Sequence of chain 1.B:
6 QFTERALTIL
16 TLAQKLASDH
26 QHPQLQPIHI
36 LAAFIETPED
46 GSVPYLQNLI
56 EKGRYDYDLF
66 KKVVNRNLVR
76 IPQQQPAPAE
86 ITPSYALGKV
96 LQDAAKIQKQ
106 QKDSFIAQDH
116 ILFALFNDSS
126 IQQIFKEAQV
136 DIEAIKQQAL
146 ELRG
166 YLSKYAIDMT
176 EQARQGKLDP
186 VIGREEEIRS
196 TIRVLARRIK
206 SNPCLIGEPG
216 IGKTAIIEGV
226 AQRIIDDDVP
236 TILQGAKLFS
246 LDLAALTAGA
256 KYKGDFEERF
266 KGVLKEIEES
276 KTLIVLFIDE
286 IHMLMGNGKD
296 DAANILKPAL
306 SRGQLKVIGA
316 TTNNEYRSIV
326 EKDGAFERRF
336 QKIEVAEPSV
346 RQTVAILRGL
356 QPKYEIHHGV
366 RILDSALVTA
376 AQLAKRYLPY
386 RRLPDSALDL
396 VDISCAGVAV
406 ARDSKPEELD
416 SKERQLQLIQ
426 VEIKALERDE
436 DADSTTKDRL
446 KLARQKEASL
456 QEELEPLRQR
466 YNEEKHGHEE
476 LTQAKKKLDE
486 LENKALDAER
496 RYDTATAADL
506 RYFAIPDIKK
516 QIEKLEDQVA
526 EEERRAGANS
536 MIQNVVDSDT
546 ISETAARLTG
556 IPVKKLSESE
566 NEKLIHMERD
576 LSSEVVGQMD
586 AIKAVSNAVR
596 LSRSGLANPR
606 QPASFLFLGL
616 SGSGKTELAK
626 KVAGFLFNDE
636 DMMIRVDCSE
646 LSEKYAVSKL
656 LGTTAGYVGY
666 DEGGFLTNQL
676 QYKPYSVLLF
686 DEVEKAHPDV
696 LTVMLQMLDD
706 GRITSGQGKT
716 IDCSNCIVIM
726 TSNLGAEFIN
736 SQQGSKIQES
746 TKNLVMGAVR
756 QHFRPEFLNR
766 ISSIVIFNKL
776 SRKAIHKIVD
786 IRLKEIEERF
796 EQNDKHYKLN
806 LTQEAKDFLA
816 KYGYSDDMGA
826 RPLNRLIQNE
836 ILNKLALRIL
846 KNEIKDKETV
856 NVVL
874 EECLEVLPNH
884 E

This protein binds this small molecule.
Small molecule (SMILES): Nc1ncnc2c1ncn2[C@@H]1O[C@H](COP(=O)(O)OP(=O)(O)OP(O)(O)=S)[C@@H](O)[C@H]1O

Sequence of chain 1.A:
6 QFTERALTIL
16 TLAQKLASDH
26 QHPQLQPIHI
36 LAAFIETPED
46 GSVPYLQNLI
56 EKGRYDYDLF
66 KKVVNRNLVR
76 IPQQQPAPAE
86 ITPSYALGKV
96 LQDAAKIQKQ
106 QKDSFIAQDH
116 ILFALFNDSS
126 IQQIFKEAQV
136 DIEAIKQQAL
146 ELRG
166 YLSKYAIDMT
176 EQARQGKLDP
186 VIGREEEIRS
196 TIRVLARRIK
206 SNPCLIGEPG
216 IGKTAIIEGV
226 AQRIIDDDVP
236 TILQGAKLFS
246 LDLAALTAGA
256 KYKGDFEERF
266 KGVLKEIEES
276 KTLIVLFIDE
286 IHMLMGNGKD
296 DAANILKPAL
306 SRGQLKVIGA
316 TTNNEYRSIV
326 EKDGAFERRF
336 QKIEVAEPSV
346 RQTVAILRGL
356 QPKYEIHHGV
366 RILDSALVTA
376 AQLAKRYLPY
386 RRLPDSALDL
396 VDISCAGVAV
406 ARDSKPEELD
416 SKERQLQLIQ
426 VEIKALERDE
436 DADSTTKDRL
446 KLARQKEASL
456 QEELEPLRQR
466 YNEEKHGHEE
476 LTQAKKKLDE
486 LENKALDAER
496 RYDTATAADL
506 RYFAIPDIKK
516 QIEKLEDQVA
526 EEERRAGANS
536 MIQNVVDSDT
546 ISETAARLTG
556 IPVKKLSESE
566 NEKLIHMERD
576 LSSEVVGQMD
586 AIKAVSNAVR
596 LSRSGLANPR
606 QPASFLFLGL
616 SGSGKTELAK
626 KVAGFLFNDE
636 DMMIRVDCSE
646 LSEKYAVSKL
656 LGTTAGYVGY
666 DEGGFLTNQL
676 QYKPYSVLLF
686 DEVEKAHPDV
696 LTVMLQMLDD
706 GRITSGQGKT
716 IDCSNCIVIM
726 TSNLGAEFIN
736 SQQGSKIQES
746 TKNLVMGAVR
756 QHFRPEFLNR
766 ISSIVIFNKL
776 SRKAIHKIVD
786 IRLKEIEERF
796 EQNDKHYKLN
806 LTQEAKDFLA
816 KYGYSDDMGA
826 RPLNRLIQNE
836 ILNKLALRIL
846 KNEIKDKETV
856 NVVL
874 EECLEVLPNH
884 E

Binding-site contacts:
Ligand atom C6 contacts residue ILE187 of chain 1.B at 3.4 Å (hydrophobic).
Ligand atom N7 contacts residue GLY217 of chain 1.B at 3.7 Å.
Ligand atom C4' contacts residue ASP390 of chain 1.B at 3.3 Å.
Ligand atom O3A contacts residue GLY217 of chain 1.B at 3.4 Å (h-bond).
Ligand atom C8 contacts residue PRO389 of chain 1.B at 3.4 Å (hydrophobic).
Ligand atom O1B contacts residue THR219 of chain 1.B at 3.0 Å (h-bond).
Ligand atom O3B contacts residue GLY215 of chain 1.B at 3.1 Å (h-bond).
Ligand atom N1 contacts residue ILE187 of chain 1.B at 3.0 Å (h-bond).
Ligand atom O3G contacts residue ARG334 of chain 1.A at 3.4 Å (salt-bridge).
Ligand atom N7 contacts residue ALA220 of chain 1.B at 3.5 Å.
Ligand atom O2B contacts residue ILE216 of chain 1.B at 3.6 Å (h-bond).
Ligand atom O3B contacts residue PRO214 of chain 1.B at 3.5 Å.
Ligand atom C5 contacts residue ALA220 of chain 1.B at 3.5 Å (hydrophobic).
Ligand atom N1 contacts residue PRO185 of chain 1.B at 3.6 Å (h-bond).
Ligand atom O2A contacts residue ALA220 of chain 1.B at 2.9 Å (h-bond).
Ligand atom O2B contacts residue GLY217 of chain 1.B at 2.9 Å (h-bond).
Ligand atom O3A contacts residue GLY215 of chain 1.B at 3.7 Å.
Ligand atom N3 contacts residue LEU355 of chain 1.B at 3.6 Å.
Ligand atom O5' contacts residue GLY217 of chain 1.B at 3.7 Å.
Ligand atom O1B contacts residue LYS218 of chain 1.B at 3.7 Å.
Ligand atom O4' contacts residue ASP390 of chain 1.B at 3.6 Å (salt-bridge).
Ligand atom O3B contacts residue LYS218 of chain 1.B at 3.7 Å.
Ligand atom S1G contacts residue GLY215 of chain 1.B at 3.5 Å (h-bond).
Ligand atom O3' contacts residue ASP390 of chain 1.B at 3.1 Å (salt-bridge).
Ligand atom O2G contacts residue THR219 of chain 1.B at 3.4 Å (h-bond).
Ligand atom O2B contacts residue LYS218 of chain 1.B at 2.9 Å (salt-bridge).
Ligand atom O2A contacts residue THR219 of chain 1.B at 2.6 Å (h-bond).
Ligand atom N3 contacts residue ILE351 of chain 1.B at 3.7 Å.
Ligand atom N6 contacts residue VAL186 of chain 1.B at 3.7 Å.
Ligand atom O2A contacts residue GLY217 of chain 1.B at 3.1 Å.
Ligand atom C2 contacts residue ILE351 of chain 1.B at 3.5 Å (hydrophobic).
Ligand atom O2A contacts residue LYS218 of chain 1.B at 3.1 Å (salt-bridge).
Ligand atom O4' contacts residue LEU393 of chain 1.B at 3.5 Å.
Ligand atom PB contacts residue LYS218 of chain 1.B at 3.6 Å.
Ligand atom C2 contacts residue PRO185 of chain 1.B at 3.1 Å (hydrophobic).
Ligand atom N6 contacts residue ILE187 of chain 1.B at 2.6 Å (h-bond).
Ligand atom C1' contacts residue LEU393 of chain 1.B at 3.5 Å (hydrophobic).
Ligand atom N6 contacts residue ILE351 of chain 1.B at 3.7 Å.
Ligand atom N1 contacts residue VAL186 of chain 1.B at 3.4 Å.
Ligand atom C5' contacts residue GLY215 of chain 1.B at 3.5 Å.